Sequence of chain 1.C:
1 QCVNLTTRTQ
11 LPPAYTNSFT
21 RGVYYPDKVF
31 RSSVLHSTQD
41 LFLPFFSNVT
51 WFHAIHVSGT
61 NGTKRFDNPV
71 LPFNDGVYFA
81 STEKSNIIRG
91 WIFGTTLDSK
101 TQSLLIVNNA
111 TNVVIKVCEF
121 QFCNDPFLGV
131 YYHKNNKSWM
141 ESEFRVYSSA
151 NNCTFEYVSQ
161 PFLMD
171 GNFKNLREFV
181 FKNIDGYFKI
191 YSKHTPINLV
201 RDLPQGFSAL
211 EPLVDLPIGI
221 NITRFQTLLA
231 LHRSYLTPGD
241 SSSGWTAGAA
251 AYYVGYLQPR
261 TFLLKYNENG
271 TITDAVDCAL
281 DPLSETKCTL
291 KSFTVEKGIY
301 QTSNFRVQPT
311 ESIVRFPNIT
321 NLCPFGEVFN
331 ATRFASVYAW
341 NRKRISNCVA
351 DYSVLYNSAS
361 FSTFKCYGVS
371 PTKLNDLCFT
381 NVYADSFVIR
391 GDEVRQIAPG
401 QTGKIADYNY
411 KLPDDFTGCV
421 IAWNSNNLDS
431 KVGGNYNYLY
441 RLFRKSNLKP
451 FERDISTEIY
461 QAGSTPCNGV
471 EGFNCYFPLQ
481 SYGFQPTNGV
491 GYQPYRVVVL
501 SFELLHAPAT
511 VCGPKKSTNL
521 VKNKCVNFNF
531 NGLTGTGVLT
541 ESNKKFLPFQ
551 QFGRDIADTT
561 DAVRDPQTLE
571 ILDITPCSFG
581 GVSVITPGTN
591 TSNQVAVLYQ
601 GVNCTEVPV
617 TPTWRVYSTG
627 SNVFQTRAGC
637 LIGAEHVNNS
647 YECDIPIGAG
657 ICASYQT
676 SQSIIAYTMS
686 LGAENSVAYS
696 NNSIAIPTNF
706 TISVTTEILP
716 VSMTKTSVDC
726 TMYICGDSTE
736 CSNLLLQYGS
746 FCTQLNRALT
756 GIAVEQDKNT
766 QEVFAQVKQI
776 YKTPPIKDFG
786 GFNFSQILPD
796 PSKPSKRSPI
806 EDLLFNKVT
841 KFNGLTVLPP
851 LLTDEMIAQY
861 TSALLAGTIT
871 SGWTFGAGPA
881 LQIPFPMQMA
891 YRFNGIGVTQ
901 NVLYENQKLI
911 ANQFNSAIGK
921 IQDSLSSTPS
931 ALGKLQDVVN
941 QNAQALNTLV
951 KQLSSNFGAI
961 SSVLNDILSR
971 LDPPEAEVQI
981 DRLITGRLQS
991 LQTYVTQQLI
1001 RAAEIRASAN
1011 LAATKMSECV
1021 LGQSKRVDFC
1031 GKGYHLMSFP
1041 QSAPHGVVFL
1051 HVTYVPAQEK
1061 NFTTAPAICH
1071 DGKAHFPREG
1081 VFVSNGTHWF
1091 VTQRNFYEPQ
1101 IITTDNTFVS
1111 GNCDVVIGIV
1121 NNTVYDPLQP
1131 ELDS

This protein binds this small molecule.
Small molecule (SMILES): CC(=O)N[C@@H]1[C@@H](O)[C@H](O)[C@@H](CO)O[C@H]1O

Binding-site contacts:
Ligand atom C1 contacts residue ASN221 of chain 1.C at 1.4 Å.
Ligand atom O7 contacts residue THR95 of chain 1.C at 4.5 Å.
Ligand atom C4 contacts residue ASN221 of chain 1.C at 4.2 Å.
Ligand atom C8 contacts residue ASN221 of chain 1.C at 4.3 Å.
Ligand atom O5 contacts residue ASN221 of chain 1.C at 2.4 Å (h-bond).
Ligand atom C2 contacts residue ASN221 of chain 1.C at 2.4 Å.
Ligand atom C3 contacts residue ASN221 of chain 1.C at 3.8 Å.
Ligand atom C7 contacts residue ASN221 of chain 1.C at 3.1 Å.
Ligand atom C5 contacts residue ASN221 of chain 1.C at 3.7 Å.
Ligand atom N2 contacts residue ASN221 of chain 1.C at 2.9 Å (h-bond).
Ligand atom O7 contacts residue ASN221 of chain 1.C at 2.9 Å (h-bond).